Binding-site contacts:
Ligand atom O2 contacts residue ALA116 of chain 3.A at 3.1 Å (h-bond).
Ligand atom O6 contacts residue GLY118 of chain 3.A at 3.7 Å.
Ligand atom N2 contacts residue MET219 of chain 3.A at 3.5 Å.
Ligand atom N2 contacts residue GLU201 of chain 3.A at 2.8 Å (salt-bridge).
Ligand atom O6 contacts residue VAL245 of chain 3.A at 3.5 Å.
Ligand atom O2 contacts residue ASN115 of chain 3.A at 3.4 Å.
Ligand atom C1 contacts residue SER33 of chain 3.A at 3.4 Å.
Ligand atom C6 contacts residue GLU201 of chain 3.A at 3.6 Å.
Ligand atom C8 contacts residue VAL260 of chain 3.A at 3.6 Å (hydrophobic).
Ligand atom C8 contacts residue ASN243 of chain 3.A at 3.5 Å.
Ligand atom P contacts residue SER33 of chain 3.A at 3.6 Å.
Ligand atom C4 contacts residue VAL217 of chain 3.A at 3.8 Å (hydrophobic).
Ligand atom C5' contacts residue PHE159 of chain 1.A at 3.6 Å (hydrophobic).
Ligand atom O5' contacts residue PHE159 of chain 1.A at 3.8 Å.
Ligand atom O3 contacts residue SER33 of chain 3.A at 3.2 Å (h-bond).
Ligand atom C8 contacts residue THR242 of chain 3.A at 3.5 Å.
Ligand atom O5' contacts residue PHE200 of chain 3.A at 3.4 Å.
Ligand atom C2 contacts residue VAL217 of chain 3.A at 3.7 Å (hydrophobic).
Ligand atom N7 contacts residue ASN243 of chain 3.A at 3.0 Å (h-bond).
Ligand atom O3 contacts residue HIS86 of chain 3.A at 2.6 Å (h-bond).
Ligand atom O2 contacts residue SER33 of chain 3.A at 3.3 Å (h-bond).
Ligand atom C1' contacts residue ALA116 of chain 3.A at 3.6 Å (hydrophobic).
Ligand atom C5 contacts residue GLY118 of chain 3.A at 3.5 Å.
Ligand atom N3 contacts residue VAL217 of chain 3.A at 3.6 Å.
Ligand atom C2' contacts residue ALA116 of chain 3.A at 3.3 Å (hydrophobic).
Ligand atom N2 contacts residue LEU195 of chain 3.A at 3.4 Å.
Ligand atom O2 contacts residue ARG84 of chain 3.A at 3.7 Å.
Ligand atom C8 contacts residue ALA117 of chain 3.A at 3.6 Å (hydrophobic).
Ligand atom C8 contacts residue GLY118 of chain 3.A at 3.7 Å.
Ligand atom C2 contacts residue GLU201 of chain 3.A at 3.5 Å.
Ligand atom N7 contacts residue ALA117 of chain 3.A at 3.7 Å.
Ligand atom O2' contacts residue ALA116 of chain 3.A at 2.5 Å (h-bond).
Ligand atom N7 contacts residue GLY118 of chain 3.A at 3.3 Å (h-bond).
Ligand atom O5' contacts residue HIS257 of chain 3.A at 3.0 Å (h-bond).
Ligand atom O6 contacts residue GLU201 of chain 3.A at 3.6 Å (salt-bridge).
Ligand atom N1 contacts residue VAL217 of chain 3.A at 3.8 Å.
Ligand atom O4' contacts residue PHE200 of chain 3.A at 3.8 Å.
Ligand atom N1 contacts residue GLU201 of chain 3.A at 2.6 Å (salt-bridge).
Ligand atom C1 contacts residue ALA116 of chain 3.A at 3.8 Å (hydrophobic).
Ligand atom O4 contacts residue SER220 of chain 3.A at 2.5 Å (h-bond).

Sequence of chain 3.A:
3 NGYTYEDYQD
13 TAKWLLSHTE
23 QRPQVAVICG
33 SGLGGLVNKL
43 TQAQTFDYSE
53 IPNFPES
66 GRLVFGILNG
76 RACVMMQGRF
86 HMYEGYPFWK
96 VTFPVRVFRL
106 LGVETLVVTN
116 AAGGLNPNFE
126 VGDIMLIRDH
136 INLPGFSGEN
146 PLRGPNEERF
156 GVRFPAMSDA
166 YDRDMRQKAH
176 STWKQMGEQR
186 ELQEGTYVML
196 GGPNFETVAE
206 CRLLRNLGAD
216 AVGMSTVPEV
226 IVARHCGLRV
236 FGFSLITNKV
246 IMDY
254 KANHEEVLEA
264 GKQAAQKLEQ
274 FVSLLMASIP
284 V

Sequence of chain 1.A:
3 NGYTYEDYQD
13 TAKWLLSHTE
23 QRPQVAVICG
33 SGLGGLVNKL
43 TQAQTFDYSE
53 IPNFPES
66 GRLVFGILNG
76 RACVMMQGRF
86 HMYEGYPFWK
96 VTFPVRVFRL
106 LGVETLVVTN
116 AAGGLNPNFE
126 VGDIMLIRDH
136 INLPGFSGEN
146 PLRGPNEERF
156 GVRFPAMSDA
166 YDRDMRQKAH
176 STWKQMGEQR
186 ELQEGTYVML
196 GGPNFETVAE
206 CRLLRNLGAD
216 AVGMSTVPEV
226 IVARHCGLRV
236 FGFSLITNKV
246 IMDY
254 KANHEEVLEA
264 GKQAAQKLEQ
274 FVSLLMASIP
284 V

This protein binds this small molecule.
Small molecule (SMILES): Nc1nc2c(ncn2[C@@H]2O[C@H](CO)[C@H]3O[C@H](P(=O)(O)O)O[C@H]32)c(=O)[nH]1